Binding-site contacts:
Ligand atom C11 contacts residue TYR145 of chain 6.A at 3.7 Å (hydrophobic).
Ligand atom O1B contacts residue ALA146 of chain 6.A at 4.3 Å.
Ligand atom O4 contacts residue TYR250 of chain 5.A at 3.4 Å.
Ligand atom C1 contacts residue PRO252 of chain 5.A at 4.0 Å (hydrophobic).
Ligand atom O4 contacts residue PRO252 of chain 5.A at 3.6 Å.
Ligand atom C10 contacts residue TYR145 of chain 6.A at 3.6 Å (hydrophobic).
Ligand atom N5 contacts residue TYR145 of chain 6.A at 2.6 Å (h-bond).
Ligand atom O4 contacts residue TYR145 of chain 6.A at 4.2 Å.
Ligand atom C3 contacts residue PRO252 of chain 5.A at 3.8 Å (hydrophobic).
Ligand atom C5 contacts residue TYR145 of chain 6.A at 3.3 Å (hydrophobic).
Ligand atom C4 contacts residue TYR145 of chain 6.A at 3.6 Å (hydrophobic).
Ligand atom O1A contacts residue ASN148 of chain 6.A at 4.3 Å.
Ligand atom O4 contacts residue ASN251 of chain 5.A at 4.1 Å.
Ligand atom C7 contacts residue TYR145 of chain 6.A at 3.9 Å (hydrophobic).
Ligand atom C9 contacts residue TYR145 of chain 6.A at 4.4 Å (hydrophobic).
Ligand atom N5 contacts residue TYR250 of chain 5.A at 4.4 Å.
Ligand atom C1 contacts residue ALA146 of chain 6.A at 4.0 Å (hydrophobic).
Ligand atom O8 contacts residue ALA146 of chain 6.A at 3.3 Å.
Ligand atom C6 contacts residue TYR145 of chain 6.A at 3.4 Å (hydrophobic).
Ligand atom O10 contacts residue TYR250 of chain 5.A at 2.8 Å (h-bond).
Ligand atom C1 contacts residue SER147 of chain 6.A at 3.6 Å.
Ligand atom O1A contacts residue SER147 of chain 6.A at 3.1 Å (h-bond).
Ligand atom O1A contacts residue ALA146 of chain 6.A at 3.2 Å.
Ligand atom C10 contacts residue TYR250 of chain 5.A at 3.5 Å (hydrophobic).
Ligand atom O1B contacts residue PRO252 of chain 5.A at 3.3 Å.
Ligand atom C8 contacts residue ALA146 of chain 6.A at 4.5 Å (hydrophobic).
Ligand atom O1B contacts residue SER147 of chain 6.A at 2.7 Å (h-bond).
Ligand atom C4 contacts residue PRO252 of chain 5.A at 3.7 Å (hydrophobic).
Ligand atom C11 contacts residue ARG143 of chain 6.A at 4.0 Å.
Ligand atom C11 contacts residue TYR250 of chain 5.A at 3.7 Å (hydrophobic).
Ligand atom C6 contacts residue ALA146 of chain 6.A at 4.2 Å (hydrophobic).

Sequence of chain 6.A:
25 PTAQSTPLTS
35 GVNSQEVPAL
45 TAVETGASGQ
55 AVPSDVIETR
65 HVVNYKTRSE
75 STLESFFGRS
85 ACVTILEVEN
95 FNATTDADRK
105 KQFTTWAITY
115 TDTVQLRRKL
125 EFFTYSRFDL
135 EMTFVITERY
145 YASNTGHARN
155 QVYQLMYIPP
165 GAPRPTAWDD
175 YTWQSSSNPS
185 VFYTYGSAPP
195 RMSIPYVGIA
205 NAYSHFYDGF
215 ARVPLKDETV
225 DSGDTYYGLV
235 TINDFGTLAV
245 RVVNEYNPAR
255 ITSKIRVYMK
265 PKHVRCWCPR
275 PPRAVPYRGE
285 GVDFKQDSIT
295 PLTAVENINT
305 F

Sequence of chain 5.A:
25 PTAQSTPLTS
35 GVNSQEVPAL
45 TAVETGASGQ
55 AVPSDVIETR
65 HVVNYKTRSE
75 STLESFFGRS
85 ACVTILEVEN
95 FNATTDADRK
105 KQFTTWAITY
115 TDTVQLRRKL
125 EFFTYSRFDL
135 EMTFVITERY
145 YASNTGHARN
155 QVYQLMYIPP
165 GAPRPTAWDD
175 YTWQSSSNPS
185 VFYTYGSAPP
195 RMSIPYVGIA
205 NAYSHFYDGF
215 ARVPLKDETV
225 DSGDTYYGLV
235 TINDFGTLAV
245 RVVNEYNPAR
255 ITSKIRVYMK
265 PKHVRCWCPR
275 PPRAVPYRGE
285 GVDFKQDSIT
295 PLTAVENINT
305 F

A small-molecule ligand and the protein it binds are described below.
Small molecule (SMILES): CC(=O)N[C@H]1[C@H]([C@H](O)[C@H](O)CO)O[C@@](O)(C(=O)O)C[C@@H]1O